Sequence of chain 1.A:
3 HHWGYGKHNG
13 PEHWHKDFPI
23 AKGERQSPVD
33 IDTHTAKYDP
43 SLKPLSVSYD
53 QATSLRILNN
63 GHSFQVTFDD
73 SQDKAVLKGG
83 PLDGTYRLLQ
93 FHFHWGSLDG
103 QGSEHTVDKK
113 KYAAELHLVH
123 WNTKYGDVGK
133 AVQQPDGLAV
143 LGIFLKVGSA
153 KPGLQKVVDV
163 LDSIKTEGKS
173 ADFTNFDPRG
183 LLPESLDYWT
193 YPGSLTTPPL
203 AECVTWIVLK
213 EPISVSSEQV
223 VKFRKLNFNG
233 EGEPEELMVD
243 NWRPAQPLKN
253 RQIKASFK

A small-molecule ligand and the protein it binds are described below.
Small molecule (SMILES): NS(=O)(=O)C(F)(F)C(F)(F)C(F)(F)C(F)(F)F

Binding-site contacts:
Ligand atom F1 contacts residue THR199 of chain 1.A at 3.0 Å.
Ligand atom F6 contacts residue GLN92 of chain 1.A at 3.4 Å.
Ligand atom F3 contacts residue HIS94 of chain 1.A at 3.5 Å.
Ligand atom N contacts residue HIS119 of chain 1.A at 3.3 Å (h-bond).
Ligand atom C contacts residue THR199 of chain 1.A at 4.1 Å.
Ligand atom F contacts residue ZN1 of chain 1.B at 3.7 Å.
Ligand atom F4 contacts residue THR199 of chain 1.A at 3.9 Å.
Ligand atom F1 contacts residue LEU197 of chain 1.A at 3.8 Å.
Ligand atom F5 contacts residue THR199 of chain 1.A at 3.9 Å.
Ligand atom F2 contacts residue LEU140 of chain 1.A at 4.2 Å.
Ligand atom C contacts residue HIS94 of chain 1.A at 4.0 Å.
Ligand atom F contacts residue THR199 of chain 1.A at 4.0 Å.
Ligand atom F2 contacts residue LEU197 of chain 1.A at 3.4 Å.
Ligand atom N contacts residue GLU106 of chain 1.A at 4.0 Å.
Ligand atom C contacts residue ZN1 of chain 1.B at 4.0 Å.
Ligand atom N contacts residue ZN1 of chain 1.B at 2.0 Å.
Ligand atom O1 contacts residue ZN1 of chain 1.B at 3.1 Å.
Ligand atom F1 contacts residue THR198 of chain 1.A at 3.7 Å.
Ligand atom N contacts residue THR198 of chain 1.A at 2.8 Å (h-bond).
Ligand atom F contacts residue HIS94 of chain 1.A at 3.3 Å.
Ligand atom O contacts residue TRP208 of chain 1.A at 3.8 Å.
Ligand atom F5 contacts residue LEU197 of chain 1.A at 3.4 Å.
Ligand atom S contacts residue THR198 of chain 1.A at 3.8 Å.
Ligand atom S contacts residue HIS94 of chain 1.A at 3.9 Å.
Ligand atom N contacts residue HIS94 of chain 1.A at 3.3 Å (h-bond).
Ligand atom O1 contacts residue HIS119 of chain 1.A at 3.7 Å.
Ligand atom F8 contacts residue LEU140 of chain 1.A at 3.5 Å.
Ligand atom O contacts residue THR198 of chain 1.A at 3.0 Å (h-bond).
Ligand atom S contacts residue HIS119 of chain 1.A at 4.0 Å.
Ligand atom F8 contacts residue LEU197 of chain 1.A at 3.9 Å.
Ligand atom O1 contacts residue VAL121 of chain 1.A at 3.7 Å.
Ligand atom N contacts residue HIS96 of chain 1.A at 3.4 Å (h-bond).
Ligand atom F8 contacts residue VAL121 of chain 1.A at 4.0 Å.
Ligand atom S contacts residue ZN1 of chain 1.B at 3.1 Å.
Ligand atom O1 contacts residue HIS94 of chain 1.A at 3.2 Å.
Ligand atom F3 contacts residue VAL121 of chain 1.A at 3.3 Å.
Ligand atom F6 contacts residue VAL121 of chain 1.A at 4.1 Å.
Ligand atom O1 contacts residue VAL142 of chain 1.A at 4.0 Å.
Ligand atom O contacts residue LEU197 of chain 1.A at 3.4 Å.
Ligand atom F3 contacts residue GLN92 of chain 1.A at 3.6 Å.